Sequence of chain 53.B:
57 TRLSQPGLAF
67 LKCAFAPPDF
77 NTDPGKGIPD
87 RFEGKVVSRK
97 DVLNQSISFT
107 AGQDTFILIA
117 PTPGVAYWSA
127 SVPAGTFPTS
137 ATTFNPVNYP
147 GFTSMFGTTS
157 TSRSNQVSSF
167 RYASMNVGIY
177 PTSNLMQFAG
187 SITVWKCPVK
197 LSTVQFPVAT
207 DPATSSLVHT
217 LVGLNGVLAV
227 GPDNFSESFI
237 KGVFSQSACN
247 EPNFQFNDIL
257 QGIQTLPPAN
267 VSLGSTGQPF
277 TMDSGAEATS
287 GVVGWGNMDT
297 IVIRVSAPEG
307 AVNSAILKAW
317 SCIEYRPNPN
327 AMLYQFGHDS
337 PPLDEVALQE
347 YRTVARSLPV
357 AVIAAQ

A protein and the small-molecule ligand that binds it are described below.
Small molecule (SMILES): CC(C)[C@H](NC(=O)[C@H](CCCN=C(N)N)NC(=O)[C@@H](N)CCC(=O)O)C(=O)N[C@H](C=O)CCCCN

Binding-site contacts:
Ligand atom CG2 contacts residue PHE76 of chain 53.B at 3.8 Å (hydrophobic).